Binding-site contacts:
Ligand atom C4 contacts residue PHE196 of chain 1.D at 3.8 Å (hydrophobic).
Ligand atom O3G contacts residue TYR130 of chain 1.D at 2.7 Å (h-bond).
Ligand atom C5 contacts residue TYR130 of chain 1.D at 3.8 Å (hydrophobic).
Ligand atom N6 contacts residue GLU161 of chain 1.D at 3.3 Å (salt-bridge).
Ligand atom N9 contacts residue PHE196 of chain 1.D at 3.6 Å.
Ligand atom C2' contacts residue TYR130 of chain 1.D at 3.9 Å (hydrophobic).
Ligand atom O2B contacts residue TYR130 of chain 1.D at 3.6 Å.
Ligand atom C2 contacts residue VAL167 of chain 1.D at 3.8 Å (hydrophobic).
Ligand atom N3 contacts residue TYR130 of chain 1.D at 4.0 Å.
Ligand atom N6 contacts residue LEU201 of chain 1.D at 3.6 Å.
Ligand atom C8 contacts residue TYR130 of chain 1.D at 3.6 Å (hydrophobic).
Ligand atom O4' contacts residue PRO170 of chain 1.D at 3.9 Å.
Ligand atom O4' contacts residue PHE196 of chain 1.D at 3.7 Å.
Ligand atom N6 contacts residue GLY131 of chain 1.D at 3.8 Å.
Ligand atom O3' contacts residue TYR130 of chain 1.D at 3.7 Å.
Ligand atom C6 contacts residue TYR130 of chain 1.D at 3.9 Å (hydrophobic).
Ligand atom C4 contacts residue TYR130 of chain 1.D at 3.8 Å (hydrophobic).
Ligand atom N3 contacts residue PHE196 of chain 1.D at 4.0 Å.
Ligand atom O2A contacts residue ASN126 of chain 1.D at 3.7 Å.
Ligand atom O2' contacts residue PRO170 of chain 1.D at 3.5 Å.
Ligand atom C6 contacts residue GLY131 of chain 1.D at 3.9 Å.
Ligand atom C4' contacts residue PRO170 of chain 1.D at 3.9 Å (hydrophobic).
Ligand atom N6 contacts residue ASN126 of chain 1.D at 3.5 Å (h-bond).
Ligand atom C6 contacts residue LEU201 of chain 1.D at 3.8 Å (hydrophobic).
Ligand atom N9 contacts residue TYR130 of chain 1.D at 3.9 Å.
Ligand atom N6 contacts residue ALA127 of chain 1.D at 3.9 Å.
Ligand atom O1G contacts residue ASN126 of chain 1.D at 3.7 Å.
Ligand atom N1 contacts residue GLY131 of chain 1.D at 3.7 Å.
Ligand atom PG contacts residue TYR130 of chain 1.D at 3.5 Å.
Ligand atom O3G contacts residue ASN126 of chain 1.D at 3.8 Å.
Ligand atom O1B contacts residue GLY174 of chain 1.D at 3.7 Å.
Ligand atom N7 contacts residue TYR130 of chain 1.D at 3.6 Å.
Ligand atom C3' contacts residue TYR130 of chain 1.D at 3.8 Å (hydrophobic).
Ligand atom N1 contacts residue GLU161 of chain 1.D at 3.9 Å.
Ligand atom N7 contacts residue ASN126 of chain 1.D at 3.5 Å.
Ligand atom O3A contacts residue GLY174 of chain 1.D at 3.4 Å.
Ligand atom C1' contacts residue PHE196 of chain 1.D at 3.8 Å (hydrophobic).
Ligand atom O2G contacts residue TYR130 of chain 1.D at 3.1 Å (h-bond).
Ligand atom O1A contacts residue GLN177 of chain 1.D at 3.2 Å.
Ligand atom O1A contacts residue GLY174 of chain 1.D at 3.3 Å.

The small molecule below binds the protein below.
Small molecule (SMILES): Nc1ncnc2c1ncn2[C@@H]1O[C@H](CO[P](=O)(O)O[P](=O)(O)CP(=O)(O)O)[C@@H](O)[C@H]1O

Sequence of chain 1.D:
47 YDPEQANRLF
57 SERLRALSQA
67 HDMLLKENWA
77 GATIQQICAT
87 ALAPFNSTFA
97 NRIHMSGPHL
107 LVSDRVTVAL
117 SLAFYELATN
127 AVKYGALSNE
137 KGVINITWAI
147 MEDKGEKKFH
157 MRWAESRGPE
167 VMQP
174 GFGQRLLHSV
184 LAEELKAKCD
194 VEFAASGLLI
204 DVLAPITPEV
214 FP